Binding-site contacts:
Ligand atom C8 contacts residue ASN801 of chain 1.A at 4.4 Å.
Ligand atom O6 contacts residue SER803 of chain 1.A at 3.9 Å.
Ligand atom C2 contacts residue ASN801 of chain 1.A at 2.4 Å.
Ligand atom O5 contacts residue SER803 of chain 1.A at 3.3 Å (h-bond).
Ligand atom C8 contacts residue LYS795 of chain 1.A at 4.3 Å.
Ligand atom O6 contacts residue GLN804 of chain 1.A at 2.3 Å (h-bond).
Ligand atom C5 contacts residue ASN801 of chain 1.A at 3.7 Å.
Ligand atom N2 contacts residue ASN801 of chain 1.A at 3.0 Å (h-bond).
Ligand atom C7 contacts residue ASN801 of chain 1.A at 3.1 Å.
Ligand atom C5 contacts residue SER803 of chain 1.A at 3.6 Å.
Ligand atom O7 contacts residue ASN801 of chain 1.A at 2.8 Å (h-bond).
Ligand atom C1 contacts residue SER803 of chain 1.A at 3.5 Å.
Ligand atom C3 contacts residue ASN801 of chain 1.A at 3.8 Å.
Ligand atom C6 contacts residue GLN804 of chain 1.A at 3.6 Å.
Ligand atom C1 contacts residue ASN801 of chain 1.A at 1.4 Å.
Ligand atom C6 contacts residue SER803 of chain 1.A at 4.4 Å.
Ligand atom C5 contacts residue GLN804 of chain 1.A at 4.3 Å.
Ligand atom O5 contacts residue ASN801 of chain 1.A at 2.4 Å (h-bond).
Ligand atom C4 contacts residue ASN801 of chain 1.A at 4.2 Å.

Sequence of chain 1.A:
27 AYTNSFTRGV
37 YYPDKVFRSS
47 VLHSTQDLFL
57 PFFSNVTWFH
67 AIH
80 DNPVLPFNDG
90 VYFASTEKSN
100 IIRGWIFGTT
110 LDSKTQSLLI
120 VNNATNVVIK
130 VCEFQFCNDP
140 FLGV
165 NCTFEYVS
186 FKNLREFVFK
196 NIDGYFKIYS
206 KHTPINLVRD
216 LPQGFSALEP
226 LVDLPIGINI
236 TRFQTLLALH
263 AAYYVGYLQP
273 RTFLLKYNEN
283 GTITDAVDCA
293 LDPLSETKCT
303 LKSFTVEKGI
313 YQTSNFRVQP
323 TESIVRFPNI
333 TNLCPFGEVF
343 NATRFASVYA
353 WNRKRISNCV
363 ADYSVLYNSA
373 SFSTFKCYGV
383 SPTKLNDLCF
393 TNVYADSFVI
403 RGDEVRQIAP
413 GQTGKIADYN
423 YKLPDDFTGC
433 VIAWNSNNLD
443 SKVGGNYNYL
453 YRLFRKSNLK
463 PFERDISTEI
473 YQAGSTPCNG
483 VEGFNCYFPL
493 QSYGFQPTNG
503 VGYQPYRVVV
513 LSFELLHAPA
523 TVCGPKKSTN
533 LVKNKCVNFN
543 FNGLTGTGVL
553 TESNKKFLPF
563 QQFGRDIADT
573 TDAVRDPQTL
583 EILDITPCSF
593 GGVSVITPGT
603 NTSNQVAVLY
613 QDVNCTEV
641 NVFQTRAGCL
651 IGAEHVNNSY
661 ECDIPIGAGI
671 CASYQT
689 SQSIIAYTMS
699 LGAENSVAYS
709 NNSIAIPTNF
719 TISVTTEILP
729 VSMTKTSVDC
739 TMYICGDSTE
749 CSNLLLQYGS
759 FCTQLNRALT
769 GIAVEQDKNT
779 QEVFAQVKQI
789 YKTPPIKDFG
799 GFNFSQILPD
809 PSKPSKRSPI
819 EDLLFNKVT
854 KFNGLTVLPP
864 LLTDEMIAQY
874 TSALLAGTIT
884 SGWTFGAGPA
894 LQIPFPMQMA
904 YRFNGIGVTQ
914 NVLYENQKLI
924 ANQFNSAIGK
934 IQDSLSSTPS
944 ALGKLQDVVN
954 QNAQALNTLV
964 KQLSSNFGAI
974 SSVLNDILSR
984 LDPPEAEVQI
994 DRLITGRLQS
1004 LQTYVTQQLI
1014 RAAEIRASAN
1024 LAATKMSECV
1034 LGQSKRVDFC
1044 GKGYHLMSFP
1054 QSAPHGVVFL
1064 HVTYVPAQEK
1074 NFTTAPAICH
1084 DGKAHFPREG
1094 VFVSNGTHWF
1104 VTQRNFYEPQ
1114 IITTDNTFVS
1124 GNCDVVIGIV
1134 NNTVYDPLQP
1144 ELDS

A protein and the small-molecule ligand that binds it are described below.
Small molecule (SMILES): CC(=O)N[C@@H]1[C@@H](O)[C@H](O)[C@@H](CO)O[C@H]1O